The small molecule below binds the protein below.
Small molecule (SMILES): CC(=O)N[C@@H]1[C@@H](O[C@@H]2O[C@H](CO)[C@H](O)[C@H](O[C@]3(C(=O)O)C[C@H](O)[C@@H](NC(C)=O)[C@H]([C@H](O)[C@H](O)CO)O3)[C@H]2O)[C@H](O)[C@@H](CO[C@]2(C(=O)O)C[C@H](O)[C@@H](NC(C)=O)[C@H]([C@H](O)[C@H](O)CO)O2)O[C@H]1O

Sequence of chain 26.D:
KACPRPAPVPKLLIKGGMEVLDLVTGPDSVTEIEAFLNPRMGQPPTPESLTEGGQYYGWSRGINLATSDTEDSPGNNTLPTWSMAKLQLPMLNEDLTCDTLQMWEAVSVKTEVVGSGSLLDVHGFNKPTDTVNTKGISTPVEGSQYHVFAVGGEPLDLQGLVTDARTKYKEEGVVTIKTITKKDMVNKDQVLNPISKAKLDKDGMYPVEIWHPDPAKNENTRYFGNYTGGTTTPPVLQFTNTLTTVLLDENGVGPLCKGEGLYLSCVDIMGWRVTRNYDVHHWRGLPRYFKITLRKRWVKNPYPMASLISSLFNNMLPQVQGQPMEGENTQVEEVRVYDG

Binding-site contacts:
Ligand atom O1A contacts residue GLY78 of chain 26.D at 3.8 Å.
Ligand atom C3 contacts residue HIS298 of chain 26.D at 3.8 Å.
Ligand atom C8 contacts residue ARG77 of chain 26.D at 4.2 Å.
Ligand atom C4 contacts residue GLY78 of chain 26.D at 3.9 Å.
Ligand atom C1 contacts residue ARG77 of chain 26.D at 3.1 Å.
Ligand atom O4 contacts residue THR291 of chain 26.D at 3.9 Å.
Ligand atom C4 contacts residue ARG77 of chain 26.D at 4.0 Å.
Ligand atom O4 contacts residue ASN80 of chain 26.D at 4.1 Å.
Ligand atom C5 contacts residue ASN93 of chain 26.D at 4.1 Å.
Ligand atom C2 contacts residue ARG77 of chain 26.D at 4.0 Å.
Ligand atom C11 contacts residue TYR72 of chain 26.D at 4.2 Å (hydrophobic).
Ligand atom C4 contacts residue VAL296 of chain 26.D at 4.2 Å (hydrophobic).
Ligand atom O4 contacts residue GLY78 of chain 26.D at 3.4 Å (h-bond).
Ligand atom C4 contacts residue HIS298 of chain 26.D at 3.7 Å.
Ligand atom O1A contacts residue ARG77 of chain 26.D at 2.7 Å (salt-bridge).
Ligand atom O4 contacts residue VAL296 of chain 26.D at 3.9 Å.
Ligand atom C3 contacts residue ARG77 of chain 26.D at 3.3 Å.
Ligand atom C10 contacts residue TYR72 of chain 26.D at 4.0 Å (hydrophobic).
Ligand atom O1A contacts residue LYS186 of chain 26.D at 4.3 Å.
Ligand atom C2 contacts residue GLY78 of chain 26.D at 4.2 Å.
Ligand atom O3 contacts residue GLY78 of chain 26.D at 3.7 Å.
Ligand atom C6 contacts residue ASN80 of chain 26.D at 4.3 Å.
Ligand atom C4 contacts residue TYR72 of chain 26.D at 3.4 Å (hydrophobic).
Ligand atom C1 contacts residue TYR72 of chain 26.D at 3.8 Å (hydrophobic).
Ligand atom C6 contacts residue TYR72 of chain 26.D at 3.7 Å (hydrophobic).
Ligand atom C3 contacts residue VAL296 of chain 26.D at 3.6 Å (hydrophobic).
Ligand atom C3 contacts residue GLY78 of chain 26.D at 3.8 Å.
Ligand atom O6 contacts residue ASN93 of chain 26.D at 3.6 Å (h-bond).
Ligand atom O1B contacts residue TYR72 of chain 26.D at 4.0 Å.
Ligand atom C5 contacts residue TYR72 of chain 26.D at 3.5 Å (hydrophobic).
Ligand atom C6 contacts residue THR94 of chain 26.D at 4.3 Å.
Ligand atom O1A contacts residue TYR72 of chain 26.D at 3.4 Å.
Ligand atom O4 contacts residue ARG77 of chain 26.D at 4.2 Å.
Ligand atom O8 contacts residue ARG77 of chain 26.D at 3.5 Å (salt-bridge).
Ligand atom O4 contacts residue HIS298 of chain 26.D at 2.7 Å (h-bond).
Ligand atom N5 contacts residue TYR72 of chain 26.D at 2.9 Å (h-bond).
Ligand atom O8 contacts residue TYR72 of chain 26.D at 3.4 Å (h-bond).
Ligand atom C6 contacts residue ASN93 of chain 26.D at 3.4 Å.
Ligand atom O4 contacts residue TYR72 of chain 26.D at 3.7 Å.
Ligand atom O1B contacts residue ARG77 of chain 26.D at 2.4 Å (salt-bridge).

Sequence of chain 26.E:
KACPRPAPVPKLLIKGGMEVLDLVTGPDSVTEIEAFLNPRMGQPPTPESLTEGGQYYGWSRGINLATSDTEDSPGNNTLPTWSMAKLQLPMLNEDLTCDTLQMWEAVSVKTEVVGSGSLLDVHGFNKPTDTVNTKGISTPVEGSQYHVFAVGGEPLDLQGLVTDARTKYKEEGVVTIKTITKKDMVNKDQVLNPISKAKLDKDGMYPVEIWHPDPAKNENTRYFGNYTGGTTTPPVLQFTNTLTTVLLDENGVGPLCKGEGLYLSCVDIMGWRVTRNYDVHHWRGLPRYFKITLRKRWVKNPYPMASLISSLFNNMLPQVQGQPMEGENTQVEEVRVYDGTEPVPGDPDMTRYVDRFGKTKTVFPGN